Sequence of chain 3.A:
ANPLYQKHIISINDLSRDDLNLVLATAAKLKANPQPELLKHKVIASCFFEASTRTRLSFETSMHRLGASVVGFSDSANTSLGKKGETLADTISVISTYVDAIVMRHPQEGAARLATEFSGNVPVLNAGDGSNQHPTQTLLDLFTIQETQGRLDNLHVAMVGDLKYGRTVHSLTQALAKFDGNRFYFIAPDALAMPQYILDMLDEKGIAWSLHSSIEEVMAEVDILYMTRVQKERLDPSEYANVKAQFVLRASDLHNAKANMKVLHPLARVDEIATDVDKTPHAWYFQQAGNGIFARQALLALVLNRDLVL

The protein below binds the small molecule below.
Small molecule (SMILES): O=C(O)C[C@H](NC(=O)CP(=O)(O)O)C(=O)O

Binding-site contacts:
Ligand atom O3P contacts residue ARG54 of chain 2.A at 3.6 Å (salt-bridge).
Ligand atom O1 contacts residue THR55 of chain 2.A at 3.1 Å (h-bond).
Ligand atom O4 contacts residue ARG229 of chain 2.A at 3.2 Å (salt-bridge).
Ligand atom N2 contacts residue LEU267 of chain 2.A at 2.8 Å (h-bond).
Ligand atom O3P contacts residue ARG105 of chain 2.A at 3.0 Å (salt-bridge).
Ligand atom C3 contacts residue LEU267 of chain 2.A at 3.1 Å (hydrophobic).
Ligand atom O3P contacts residue SER52 of chain 2.A at 2.6 Å (h-bond).
Ligand atom P contacts residue THR53 of chain 2.A at 3.6 Å.
Ligand atom O2 contacts residue ARG167 of chain 2.A at 2.6 Å (salt-bridge).
Ligand atom O1 contacts residue GLN137 of chain 2.A at 3.5 Å (h-bond).
Ligand atom P contacts residue ARG105 of chain 2.A at 3.5 Å.
Ligand atom N2 contacts residue LYS84 of chain 3.A at 3.8 Å.
Ligand atom C2 contacts residue LEU267 of chain 2.A at 3.5 Å (hydrophobic).
Ligand atom O1P contacts residue SER80 of chain 3.A at 3.1 Å (h-bond).
Ligand atom C5 contacts residue GLN231 of chain 2.A at 3.8 Å.
Ligand atom O1 contacts residue ARG105 of chain 2.A at 3.4 Å (salt-bridge).
Ligand atom O2P contacts residue SER80 of chain 3.A at 2.9 Å (h-bond).
Ligand atom C1P contacts residue LEU267 of chain 2.A at 3.6 Å (hydrophobic).
Ligand atom O3P contacts residue THR53 of chain 2.A at 3.4 Å (h-bond).
Ligand atom O3 contacts residue ARG105 of chain 2.A at 3.0 Å (salt-bridge).
Ligand atom P contacts residue SER80 of chain 3.A at 3.4 Å.
Ligand atom O4 contacts residue LEU267 of chain 2.A at 3.9 Å.
Ligand atom O2P contacts residue THR53 of chain 2.A at 2.9 Å (h-bond).
Ligand atom O1P contacts residue LYS84 of chain 3.A at 2.4 Å (salt-bridge).
Ligand atom O5 contacts residue ARG229 of chain 2.A at 2.8 Å (salt-bridge).
Ligand atom O2P contacts residue ARG54 of chain 2.A at 2.9 Å (salt-bridge).
Ligand atom O5 contacts residue GLN231 of chain 2.A at 3.1 Å (h-bond).
Ligand atom O4 contacts residue LYS84 of chain 3.A at 2.7 Å (salt-bridge).
Ligand atom C4 contacts residue HIS134 of chain 2.A at 3.8 Å.
Ligand atom O3 contacts residue ARG167 of chain 2.A at 2.6 Å (salt-bridge).
Ligand atom C4 contacts residue ARG167 of chain 2.A at 3.3 Å.
Ligand atom C1 contacts residue THR55 of chain 2.A at 3.9 Å.
Ligand atom O1 contacts residue HIS134 of chain 2.A at 2.7 Å (h-bond).
Ligand atom O3 contacts residue LYS84 of chain 3.A at 3.3 Å (salt-bridge).
Ligand atom C5 contacts residue ARG229 of chain 2.A at 3.6 Å.
Ligand atom C1 contacts residue LEU267 of chain 2.A at 3.5 Å (hydrophobic).
Ligand atom C5 contacts residue LEU267 of chain 2.A at 3.4 Å (hydrophobic).
Ligand atom O3P contacts residue THR55 of chain 2.A at 3.0 Å (h-bond).
Ligand atom O1P contacts residue ARG105 of chain 2.A at 3.0 Å (salt-bridge).
Ligand atom P contacts residue ARG54 of chain 2.A at 3.8 Å.

Sequence of chain 2.A:
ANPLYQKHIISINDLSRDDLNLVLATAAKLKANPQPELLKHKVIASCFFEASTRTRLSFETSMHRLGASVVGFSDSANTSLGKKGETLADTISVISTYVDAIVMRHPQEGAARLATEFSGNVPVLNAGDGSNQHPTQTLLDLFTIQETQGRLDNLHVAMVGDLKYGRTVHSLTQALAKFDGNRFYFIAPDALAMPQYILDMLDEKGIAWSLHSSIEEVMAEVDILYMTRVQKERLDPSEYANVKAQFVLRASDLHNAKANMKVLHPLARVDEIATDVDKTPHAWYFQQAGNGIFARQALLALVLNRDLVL